Binding-site contacts:
Ligand atom C3 contacts residue ASN313 of chain 37.E at 3.8 Å.
Ligand atom C7 contacts residue GLN322 of chain 37.E at 3.9 Å.
Ligand atom C2 contacts residue ASN313 of chain 37.E at 2.4 Å.
Ligand atom C7 contacts residue ASN313 of chain 37.E at 3.5 Å.
Ligand atom C1 contacts residue ASN313 of chain 37.E at 1.4 Å.
Ligand atom O5 contacts residue THR315 of chain 37.E at 3.9 Å.
Ligand atom N2 contacts residue ASN313 of chain 37.E at 3.0 Å (h-bond).
Ligand atom O7 contacts residue ASN313 of chain 37.E at 3.6 Å.
Ligand atom C6 contacts residue THR315 of chain 37.E at 3.8 Å.
Ligand atom C4 contacts residue ASN313 of chain 37.E at 4.2 Å.
Ligand atom O5 contacts residue ASN313 of chain 37.E at 2.3 Å (h-bond).
Ligand atom N2 contacts residue GLN322 of chain 37.E at 4.5 Å.
Ligand atom C5 contacts residue ASN313 of chain 37.E at 3.6 Å.
Ligand atom C8 contacts residue GLN322 of chain 37.E at 3.2 Å.
Ligand atom C5 contacts residue THR315 of chain 37.E at 4.0 Å.
Ligand atom O7 contacts residue GLN322 of chain 37.E at 4.4 Å.

The small molecule below binds the protein below.
Small molecule (SMILES): CC(=O)N[C@@H]1[C@@H](O)[C@H](O)[C@@H](CO)O[C@H]1O

Sequence of chain 37.E:
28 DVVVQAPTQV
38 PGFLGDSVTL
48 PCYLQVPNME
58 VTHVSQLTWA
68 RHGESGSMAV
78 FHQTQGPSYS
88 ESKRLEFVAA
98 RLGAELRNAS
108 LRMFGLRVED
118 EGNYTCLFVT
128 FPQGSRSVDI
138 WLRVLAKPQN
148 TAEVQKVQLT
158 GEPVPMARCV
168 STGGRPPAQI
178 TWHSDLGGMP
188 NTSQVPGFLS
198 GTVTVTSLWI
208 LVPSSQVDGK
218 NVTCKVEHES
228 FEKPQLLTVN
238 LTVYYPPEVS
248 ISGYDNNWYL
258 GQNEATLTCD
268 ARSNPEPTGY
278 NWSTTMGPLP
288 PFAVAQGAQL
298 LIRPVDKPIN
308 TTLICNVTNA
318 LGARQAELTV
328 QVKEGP